Sequence of chain 1.A:
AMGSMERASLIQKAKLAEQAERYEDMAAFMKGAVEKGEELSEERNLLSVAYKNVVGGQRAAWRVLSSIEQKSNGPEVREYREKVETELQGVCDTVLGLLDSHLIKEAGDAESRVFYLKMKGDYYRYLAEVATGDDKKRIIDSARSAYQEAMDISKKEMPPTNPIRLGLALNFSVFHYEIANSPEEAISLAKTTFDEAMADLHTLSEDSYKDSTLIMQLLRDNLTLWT

Binding-site contacts:
Ligand atom NH2 contacts residue LEU227 of chain 1.A at 3.6 Å.
Ligand atom C contacts residue ASN231 of chain 1.A at 3.6 Å.
Ligand atom CD contacts residue GLU187 of chain 1.A at 3.2 Å.
Ligand atom O contacts residue VAL183 of chain 1.A at 3.5 Å.
Ligand atom CD2 contacts residue UFH1 of chain 1.C at 3.6 Å.
Ligand atom N contacts residue GLU187 of chain 1.A at 3.4 Å (salt-bridge).
Ligand atom CA contacts residue ASN180 of chain 1.A at 3.4 Å.
Ligand atom O1P contacts residue ARG134 of chain 1.A at 2.8 Å (salt-bridge).
Ligand atom C contacts residue ASN180 of chain 1.A at 3.5 Å.
Ligand atom NE2 contacts residue VAL51 of chain 1.A at 3.5 Å.
Ligand atom O3P contacts residue TYR135 of chain 1.A at 2.6 Å (h-bond).
Ligand atom CB contacts residue ASN180 of chain 1.A at 3.6 Å.
Ligand atom CE2 contacts residue UFH1 of chain 1.C at 3.6 Å.
Ligand atom O1P contacts residue ARG61 of chain 1.A at 2.9 Å (salt-bridge).
Ligand atom CB contacts residue ASN231 of chain 1.A at 3.7 Å.
Ligand atom CG contacts residue GLU187 of chain 1.A at 3.8 Å.
Ligand atom CB contacts residue ASN231 of chain 1.A at 3.5 Å.
Ligand atom O3P contacts residue ARG134 of chain 1.A at 2.8 Å (salt-bridge).
Ligand atom CH2 contacts residue UFH1 of chain 1.C at 3.5 Å.
Ligand atom N contacts residue ASN180 of chain 1.A at 2.7 Å (h-bond).
Ligand atom CD1 contacts residue UFH1 of chain 1.C at 3.7 Å.
Ligand atom CA contacts residue ASN231 of chain 1.A at 3.6 Å.
Ligand atom N contacts residue ASN231 of chain 1.A at 2.8 Å (h-bond).
Ligand atom O2P contacts residue ARG61 of chain 1.A at 2.8 Å (salt-bridge).
Ligand atom C contacts residue LEU179 of chain 1.A at 3.7 Å (hydrophobic).
Ligand atom CB contacts residue ASN180 of chain 1.A at 3.4 Å.
Ligand atom CA contacts residue LEU179 of chain 1.A at 3.7 Å (hydrophobic).
Ligand atom O contacts residue ASN231 of chain 1.A at 2.8 Å (h-bond).
Ligand atom NE1 contacts residue UFH1 of chain 1.C at 3.4 Å.
Ligand atom CA contacts residue ASN231 of chain 1.A at 3.6 Å.
Ligand atom C contacts residue ASN231 of chain 1.A at 3.8 Å.
Ligand atom CB contacts residue TRP235 of chain 1.A at 3.6 Å (hydrophobic).
Ligand atom CZ2 contacts residue UFH1 of chain 1.C at 3.4 Å.
Ligand atom CZ3 contacts residue UFH1 of chain 1.C at 3.7 Å.
Ligand atom CD contacts residue VAL51 of chain 1.A at 3.7 Å (hydrophobic).
Ligand atom CA contacts residue ASN180 of chain 1.A at 3.8 Å.
Ligand atom NE1 contacts residue ILE224 of chain 1.A at 3.8 Å.
Ligand atom N contacts residue LEU179 of chain 1.A at 3.5 Å.
Ligand atom P contacts residue ARG61 of chain 1.A at 3.7 Å.
Ligand atom O contacts residue LEU179 of chain 1.A at 3.5 Å.

This small molecule binds to this protein.
Small molecule (SMILES): NC(=O)CC[C@@H](C=O)NC(=O)[C@H](CCCN=C(N)N)NC(=O)[C@H](CC1=CN=C2C=CC=CC12)NC(=O)[C@H](COP(=O)(O)O)NC(=O)[C@H](CO)NC(=O)[C@@H]1CCCN1C(=O)[C@@H](N)CCCN=C(N)N